Binding-site contacts:
Ligand atom C8 contacts residue THR124 of chain 1.C at 3.8 Å.
Ligand atom C1 contacts residue ASN122 of chain 1.C at 1.5 Å.
Ligand atom N2 contacts residue ASN122 of chain 1.C at 2.9 Å (h-bond).
Ligand atom C8 contacts residue GLU154 of chain 1.C at 4.2 Å.
Ligand atom C1 contacts residue THR124 of chain 1.C at 3.9 Å.
Ligand atom C6 contacts residue VAL127 of chain 1.C at 4.0 Å (hydrophobic).
Ligand atom C2 contacts residue ASN122 of chain 1.C at 2.6 Å.
Ligand atom C3 contacts residue ASN125 of chain 1.C at 4.1 Å.
Ligand atom C3 contacts residue THR124 of chain 1.C at 4.0 Å.
Ligand atom O5 contacts residue ASN122 of chain 1.C at 2.5 Å (h-bond).
Ligand atom C2 contacts residue THR124 of chain 1.C at 3.8 Å.
Ligand atom N2 contacts residue THR124 of chain 1.C at 2.9 Å (h-bond).
Ligand atom C7 contacts residue ASN122 of chain 1.C at 3.5 Å.
Ligand atom O7 contacts residue ASN122 of chain 1.C at 3.7 Å.
Ligand atom C4 contacts residue ASN122 of chain 1.C at 4.4 Å.
Ligand atom C1 contacts residue VAL127 of chain 1.C at 4.3 Å (hydrophobic).
Ligand atom O5 contacts residue VAL127 of chain 1.C at 3.5 Å.
Ligand atom C7 contacts residue THR124 of chain 1.C at 3.8 Å.
Ligand atom C5 contacts residue ASN125 of chain 1.C at 4.3 Å.
Ligand atom C3 contacts residue ASN122 of chain 1.C at 3.9 Å.
Ligand atom C8 contacts residue ASN122 of chain 1.C at 3.5 Å.
Ligand atom C5 contacts residue VAL127 of chain 1.C at 4.2 Å (hydrophobic).
Ligand atom C5 contacts residue ASN122 of chain 1.C at 3.8 Å.
Ligand atom C1 contacts residue ASN125 of chain 1.C at 4.2 Å.

This protein binds this small molecule.
Small molecule (SMILES): CC(=O)N[C@@H]1[C@@H](O)[C@H](O)[C@@H](CO)O[C@H]1O

Sequence of chain 1.C:
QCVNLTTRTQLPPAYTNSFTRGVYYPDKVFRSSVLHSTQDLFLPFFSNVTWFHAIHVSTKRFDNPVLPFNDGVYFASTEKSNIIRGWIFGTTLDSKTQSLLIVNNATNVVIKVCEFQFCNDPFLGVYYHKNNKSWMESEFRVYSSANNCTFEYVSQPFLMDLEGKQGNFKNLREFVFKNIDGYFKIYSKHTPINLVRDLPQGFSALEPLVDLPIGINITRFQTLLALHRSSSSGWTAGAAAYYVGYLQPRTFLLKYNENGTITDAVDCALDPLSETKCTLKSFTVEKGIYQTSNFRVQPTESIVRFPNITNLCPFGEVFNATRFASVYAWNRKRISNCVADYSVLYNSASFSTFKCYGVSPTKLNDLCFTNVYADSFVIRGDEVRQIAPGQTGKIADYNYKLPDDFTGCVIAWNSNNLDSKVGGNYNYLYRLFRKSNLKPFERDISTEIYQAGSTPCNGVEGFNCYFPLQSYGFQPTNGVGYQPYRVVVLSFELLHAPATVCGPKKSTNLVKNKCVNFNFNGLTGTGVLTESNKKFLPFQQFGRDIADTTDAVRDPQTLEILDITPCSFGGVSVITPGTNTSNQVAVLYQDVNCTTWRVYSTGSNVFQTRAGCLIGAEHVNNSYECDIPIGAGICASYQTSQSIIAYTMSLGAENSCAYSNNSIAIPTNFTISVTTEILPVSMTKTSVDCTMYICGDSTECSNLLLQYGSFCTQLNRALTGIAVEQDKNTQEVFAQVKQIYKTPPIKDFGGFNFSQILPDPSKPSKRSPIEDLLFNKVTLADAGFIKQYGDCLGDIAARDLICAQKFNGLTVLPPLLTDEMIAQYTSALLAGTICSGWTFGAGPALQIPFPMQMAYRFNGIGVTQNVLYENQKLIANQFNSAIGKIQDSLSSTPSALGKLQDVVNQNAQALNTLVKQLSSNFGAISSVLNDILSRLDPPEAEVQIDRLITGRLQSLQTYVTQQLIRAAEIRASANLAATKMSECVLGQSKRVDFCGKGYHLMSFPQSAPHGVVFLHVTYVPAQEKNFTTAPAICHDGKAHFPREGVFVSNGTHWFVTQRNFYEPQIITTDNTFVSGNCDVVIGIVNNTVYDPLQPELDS